Binding-site contacts:
Ligand atom F32 contacts residue GLY158 of chain 2.A at 3.5 Å.
Ligand atom CL33 contacts residue GLY158 of chain 2.A at 3.7 Å.
Ligand atom C27 contacts residue GLU66 of chain 2.A at 3.6 Å.
Ligand atom F32 contacts residue LEU70 of chain 2.A at 3.3 Å.
Ligand atom N16 contacts residue THR94 of chain 2.A at 3.7 Å.
Ligand atom C1 contacts residue THR94 of chain 2.A at 3.7 Å.
Ligand atom N20 contacts residue TRP96 of chain 2.A at 3.4 Å.
Ligand atom N18 contacts residue CYS97 of chain 2.A at 3.0 Å (h-bond).
Ligand atom N23 contacts residue ASP159 of chain 2.A at 2.9 Å (salt-bridge).
Ligand atom C12 contacts residue PHE160 of chain 2.A at 3.7 Å (hydrophobic).
Ligand atom C11 contacts residue PHE160 of chain 2.A at 3.8 Å (hydrophobic).
Ligand atom C31 contacts residue ASP159 of chain 2.A at 3.6 Å.
Ligand atom C17 contacts residue ALA46 of chain 2.A at 3.7 Å (hydrophobic).
Ligand atom N23 contacts residue GLY158 of chain 2.A at 3.7 Å.
Ligand atom C17 contacts residue GLN95 of chain 2.A at 3.1 Å.
Ligand atom C19 contacts residue TRP96 of chain 2.A at 3.5 Å (hydrophobic).
Ligand atom C26 contacts residue GLU66 of chain 2.A at 3.7 Å.
Ligand atom C17 contacts residue CYS97 of chain 2.A at 3.7 Å (hydrophobic).
Ligand atom N16 contacts residue ALA46 of chain 2.A at 3.3 Å.
Ligand atom C1 contacts residue ALA46 of chain 2.A at 3.6 Å (hydrophobic).
Ligand atom C24 contacts residue GLU66 of chain 2.A at 3.7 Å.
Ligand atom C22 contacts residue GLY158 of chain 2.A at 3.7 Å.
Ligand atom C5 contacts residue LYS48 of chain 2.A at 3.7 Å.
Ligand atom C4 contacts residue LYS48 of chain 2.A at 3.4 Å.
Ligand atom C6 contacts residue LEU79 of chain 2.A at 3.6 Å (hydrophobic).
Ligand atom O10 contacts residue VAL36 of chain 2.A at 3.8 Å.
Ligand atom C3 contacts residue THR94 of chain 2.A at 3.4 Å.
Ligand atom C22 contacts residue ASP159 of chain 2.A at 3.2 Å.
Ligand atom N20 contacts residue CYS97 of chain 2.A at 2.9 Å (h-bond).
Ligand atom C31 contacts residue LEU70 of chain 2.A at 3.6 Å (hydrophobic).
Ligand atom C2 contacts residue THR94 of chain 2.A at 3.5 Å.
Ligand atom C1 contacts residue LYS48 of chain 2.A at 3.6 Å.
Ligand atom C19 contacts residue CYS97 of chain 2.A at 3.7 Å (hydrophobic).
Ligand atom C21 contacts residue LEU79 of chain 2.A at 3.3 Å (hydrophobic).
Ligand atom C1 contacts residue ILE92 of chain 2.A at 3.6 Å (hydrophobic).
Ligand atom C4 contacts residue GLU66 of chain 2.A at 3.3 Å.
Ligand atom N25 contacts residue GLU66 of chain 2.A at 2.9 Å (salt-bridge).
Ligand atom C3 contacts residue ILE92 of chain 2.A at 3.7 Å (hydrophobic).
Ligand atom C27 contacts residue LEU162 of chain 2.A at 3.7 Å (hydrophobic).
Ligand atom N18 contacts residue TRP96 of chain 2.A at 3.6 Å.

Sequence of chain 2.A:
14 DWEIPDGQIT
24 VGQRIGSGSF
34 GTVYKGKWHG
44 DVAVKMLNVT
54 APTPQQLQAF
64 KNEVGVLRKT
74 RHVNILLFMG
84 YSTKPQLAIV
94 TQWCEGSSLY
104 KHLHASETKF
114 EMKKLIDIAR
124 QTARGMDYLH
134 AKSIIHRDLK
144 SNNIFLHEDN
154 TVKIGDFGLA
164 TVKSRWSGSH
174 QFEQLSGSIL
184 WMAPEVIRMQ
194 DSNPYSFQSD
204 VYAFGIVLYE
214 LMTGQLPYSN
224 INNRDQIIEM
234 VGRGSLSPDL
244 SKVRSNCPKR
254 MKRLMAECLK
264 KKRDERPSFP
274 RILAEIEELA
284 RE

A small-molecule ligand and the protein it binds are described below.
Small molecule (SMILES): Cc1ccc2c(Nc3cccc(Cl)c3F)nccc2c1NC(=O)c1csc2c(N)ncnc12